Sequence of chain 7.A:
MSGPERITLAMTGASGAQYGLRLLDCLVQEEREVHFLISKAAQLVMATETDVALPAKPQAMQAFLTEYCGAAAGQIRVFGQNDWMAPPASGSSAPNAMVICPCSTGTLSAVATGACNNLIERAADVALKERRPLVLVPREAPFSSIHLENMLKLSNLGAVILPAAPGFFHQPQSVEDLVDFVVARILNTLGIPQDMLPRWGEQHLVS

Sequence of chain 2.A:
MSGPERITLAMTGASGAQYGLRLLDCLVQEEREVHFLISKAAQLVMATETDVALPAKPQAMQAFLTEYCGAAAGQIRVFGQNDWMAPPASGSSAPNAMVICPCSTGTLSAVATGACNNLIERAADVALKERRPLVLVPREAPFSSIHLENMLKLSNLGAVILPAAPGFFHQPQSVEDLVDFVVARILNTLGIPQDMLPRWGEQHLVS

The protein below binds the small molecule below.
Small molecule (SMILES): CC(C)=CCOP(=O)(O)O

Binding-site contacts:
Ligand atom CAB contacts residue PHE169 of chain 2.A at 3.8 Å (hydrophobic).
Ligand atom PAJ contacts residue ARG122 of chain 7.A at 3.8 Å.
Ligand atom CAB contacts residue SER90 of chain 7.A at 3.9 Å.
Ligand atom CAA contacts residue TRP84 of chain 7.A at 3.4 Å (hydrophobic).
Ligand atom OAC contacts residue PHE169 of chain 2.A at 3.6 Å.
Ligand atom OAD contacts residue GLU140 of chain 4.A at 3.7 Å.
Ligand atom CAA contacts residue ALA89 of chain 7.A at 3.8 Å (hydrophobic).
Ligand atom CAG contacts residue PHE169 of chain 2.A at 3.7 Å (hydrophobic).
Ligand atom CAG contacts residue FMN1 of chain 2.C at 3.4 Å.
Ligand atom PAJ contacts residue ARG139 of chain 4.A at 3.9 Å.
Ligand atom OAC contacts residue GLU140 of chain 4.A at 3.7 Å.
Ligand atom OAD contacts residue ARG185 of chain 2.A at 2.9 Å (salt-bridge).
Ligand atom OAD contacts residue SER90 of chain 7.A at 3.6 Å (h-bond).
Ligand atom PAJ contacts residue GLU140 of chain 4.A at 3.4 Å.
Ligand atom OAH contacts residue SER90 of chain 7.A at 2.9 Å (h-bond).
Ligand atom CAG contacts residue ARG122 of chain 7.A at 3.7 Å.
Ligand atom OAE contacts residue LYS129 of chain 7.A at 3.6 Å (salt-bridge).
Ligand atom OAC contacts residue ARG139 of chain 4.A at 3.0 Å (salt-bridge).
Ligand atom CAF contacts residue FMN1 of chain 2.C at 3.4 Å.
Ligand atom CAB contacts residue TRP200 of chain 2.A at 3.6 Å (hydrophobic).
Ligand atom OAE contacts residue GLU140 of chain 4.A at 2.3 Å (salt-bridge).
Ligand atom OAD contacts residue GLY91 of chain 7.A at 2.8 Å (h-bond).
Ligand atom PAJ contacts residue SER90 of chain 7.A at 3.7 Å.
Ligand atom CAF contacts residue SER90 of chain 7.A at 3.8 Å.
Ligand atom CAB contacts residue FMN1 of chain 2.C at 3.8 Å.
Ligand atom CAA contacts residue TRP200 of chain 2.A at 3.7 Å (hydrophobic).
Ligand atom CAF contacts residue ARG122 of chain 7.A at 3.6 Å.
Ligand atom CAA contacts residue FMN1 of chain 2.C at 3.6 Å.
Ligand atom OAC contacts residue ARG185 of chain 2.A at 3.0 Å (salt-bridge).
Ligand atom OAD contacts residue LYS129 of chain 7.A at 2.7 Å (salt-bridge).
Ligand atom CAG contacts residue SER90 of chain 7.A at 3.8 Å.
Ligand atom PAJ contacts residue LYS129 of chain 7.A at 3.7 Å.
Ligand atom OAH contacts residue GLY91 of chain 7.A at 3.9 Å.
Ligand atom CAI contacts residue FMN1 of chain 2.C at 3.6 Å.
Ligand atom OAH contacts residue ARG122 of chain 7.A at 3.4 Å (salt-bridge).
Ligand atom CAI contacts residue SER90 of chain 7.A at 3.6 Å.
Ligand atom OAE contacts residue ARG139 of chain 4.A at 3.5 Å (salt-bridge).
Ligand atom CAF contacts residue ALA89 of chain 7.A at 3.5 Å (hydrophobic).
Ligand atom OAE contacts residue ARG122 of chain 7.A at 3.0 Å (salt-bridge).
Ligand atom PAJ contacts residue ARG185 of chain 2.A at 3.7 Å.

Sequence of chain 4.A:
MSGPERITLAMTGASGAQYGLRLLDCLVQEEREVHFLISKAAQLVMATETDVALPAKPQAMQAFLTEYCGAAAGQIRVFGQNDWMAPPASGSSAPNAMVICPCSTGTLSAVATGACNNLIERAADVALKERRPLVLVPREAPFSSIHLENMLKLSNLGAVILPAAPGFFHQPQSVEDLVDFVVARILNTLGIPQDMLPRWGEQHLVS